Sequence of chain 1.E:
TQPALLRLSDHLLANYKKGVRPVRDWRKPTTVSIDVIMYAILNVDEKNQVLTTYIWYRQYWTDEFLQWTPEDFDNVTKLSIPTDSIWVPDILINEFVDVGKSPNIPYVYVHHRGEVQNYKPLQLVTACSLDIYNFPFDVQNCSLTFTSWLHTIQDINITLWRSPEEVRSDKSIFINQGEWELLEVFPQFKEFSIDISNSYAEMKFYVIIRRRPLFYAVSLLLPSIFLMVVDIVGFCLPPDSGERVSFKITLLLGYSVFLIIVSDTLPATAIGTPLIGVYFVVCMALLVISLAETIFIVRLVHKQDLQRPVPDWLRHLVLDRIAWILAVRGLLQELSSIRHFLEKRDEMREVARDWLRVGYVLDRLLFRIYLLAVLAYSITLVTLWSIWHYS

The small molecule below binds the protein below.
Small molecule (SMILES): CC(=O)N[C@H]1[C@H](O[C@H]2[C@H](O)[C@@H](NC(C)=O)CO[C@@H]2CO)O[C@H](CO)[C@@H](O)[C@@H]1O

Binding-site contacts:
Ligand atom C2 contacts residue ASN75 of chain 1.E at 2.6 Å.
Ligand atom O7 contacts residue ASN75 of chain 1.E at 3.5 Å (h-bond).
Ligand atom O6 contacts residue ASN75 of chain 1.E at 4.5 Å.
Ligand atom C1 contacts residue ASN75 of chain 1.E at 1.5 Å.
Ligand atom C7 contacts residue ASN75 of chain 1.E at 3.2 Å.
Ligand atom O5 contacts residue ASN75 of chain 1.E at 2.3 Å (h-bond).
Ligand atom C8 contacts residue ASN75 of chain 1.E at 3.9 Å.
Ligand atom C4 contacts residue ASN75 of chain 1.E at 4.3 Å.
Ligand atom C5 contacts residue ASN75 of chain 1.E at 3.7 Å.
Ligand atom C3 contacts residue ASN75 of chain 1.E at 3.9 Å.
Ligand atom N2 contacts residue ASN75 of chain 1.E at 3.0 Å (h-bond).